This protein binds this small molecule.
Small molecule (SMILES): CC(=O)N[C@@H]1[C@@H](O)[C@H](O)[C@@H](CO)O[C@H]1O

Binding-site contacts:
Ligand atom O5 contacts residue ASN69 of chain 30.B at 2.8 Å (h-bond).
Ligand atom C6 contacts residue MET33 of chain 30.B at 3.5 Å (hydrophobic).
Ligand atom O3 contacts residue NAG1 of chain 30.R at 2.6 Å (h-bond).
Ligand atom C1 contacts residue VAL31 of chain 30.B at 4.3 Å (hydrophobic).
Ligand atom O7 contacts residue ASN69 of chain 30.B at 3.8 Å.
Ligand atom N2 contacts residue ASN69 of chain 30.B at 4.3 Å.
Ligand atom O1 contacts residue MET33 of chain 30.B at 3.9 Å.
Ligand atom C3 contacts residue VAL31 of chain 30.B at 3.0 Å (hydrophobic).
Ligand atom C3 contacts residue NAG1 of chain 30.R at 3.7 Å.
Ligand atom O6 contacts residue NAG1 of chain 30.R at 3.0 Å.
Ligand atom C8 contacts residue ASN69 of chain 30.B at 3.4 Å.
Ligand atom O1 contacts residue ASN69 of chain 30.B at 2.1 Å (h-bond).
Ligand atom C7 contacts residue SER70 of chain 30.B at 4.4 Å.
Ligand atom C4 contacts residue VAL31 of chain 30.B at 3.8 Å (hydrophobic).
Ligand atom C1 contacts residue ASN69 of chain 30.B at 2.7 Å.
Ligand atom O4 contacts residue VAL31 of chain 30.B at 3.3 Å.
Ligand atom C6 contacts residue ASN69 of chain 30.B at 4.4 Å.
Ligand atom C8 contacts residue SER70 of chain 30.B at 3.7 Å.
Ligand atom C8 contacts residue ARG57 of chain 30.B at 4.2 Å.
Ligand atom C5 contacts residue MET33 of chain 30.B at 3.7 Å (hydrophobic).
Ligand atom N2 contacts residue VAL31 of chain 30.B at 4.0 Å.
Ligand atom C2 contacts residue VAL31 of chain 30.B at 4.0 Å (hydrophobic).
Ligand atom O3 contacts residue VAL31 of chain 30.B at 3.6 Å.
Ligand atom C7 contacts residue ASN69 of chain 30.B at 3.8 Å.
Ligand atom O4 contacts residue NAG1 of chain 30.R at 3.0 Å.
Ligand atom C5 contacts residue ASN69 of chain 30.B at 3.7 Å.
Ligand atom C5 contacts residue NAG1 of chain 30.R at 4.3 Å.
Ligand atom C6 contacts residue NAG1 of chain 30.R at 4.3 Å.
Ligand atom C2 contacts residue ASN69 of chain 30.B at 4.2 Å.
Ligand atom C5 contacts residue VAL31 of chain 30.B at 4.2 Å (hydrophobic).
Ligand atom O5 contacts residue MET33 of chain 30.B at 4.2 Å.
Ligand atom O1 contacts residue SER70 of chain 30.B at 4.2 Å.
Ligand atom C6 contacts residue LEU24 of chain 30.B at 4.5 Å (hydrophobic).
Ligand atom O1 contacts residue VAL31 of chain 30.B at 3.4 Å (h-bond).
Ligand atom C4 contacts residue NAG1 of chain 30.R at 3.2 Å.

Sequence of chain 30.B:
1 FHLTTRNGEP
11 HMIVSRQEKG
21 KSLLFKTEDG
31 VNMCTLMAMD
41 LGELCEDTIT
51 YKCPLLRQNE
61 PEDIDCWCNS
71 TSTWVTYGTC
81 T